Binding-site contacts:
Ligand atom N2 contacts residue ASN283 of chain 1.B at 2.7 Å (h-bond).
Ligand atom C7 contacts residue ASN283 of chain 1.B at 3.1 Å.
Ligand atom C4 contacts residue ASN283 of chain 1.B at 4.2 Å.
Ligand atom O6 contacts residue ARG558 of chain 1.B at 4.0 Å.
Ligand atom C1 contacts residue ASN283 of chain 1.B at 1.4 Å.
Ligand atom C7 contacts residue SER311 of chain 1.B at 3.7 Å.
Ligand atom C1 contacts residue ILE281 of chain 1.B at 4.2 Å (hydrophobic).
Ligand atom C3 contacts residue ASN283 of chain 1.B at 3.8 Å.
Ligand atom C6 contacts residue ILE281 of chain 1.B at 4.3 Å (hydrophobic).
Ligand atom O7 contacts residue THR312 of chain 1.B at 3.7 Å.
Ligand atom C2 contacts residue ASN283 of chain 1.B at 2.4 Å.
Ligand atom O7 contacts residue SER311 of chain 1.B at 3.0 Å (h-bond).
Ligand atom C5 contacts residue ILE281 of chain 1.B at 4.1 Å (hydrophobic).
Ligand atom C8 contacts residue ASN283 of chain 1.B at 4.2 Å.
Ligand atom C6 contacts residue ARG558 of chain 1.B at 4.4 Å.
Ligand atom C5 contacts residue ASN283 of chain 1.B at 3.7 Å.
Ligand atom C8 contacts residue MET310 of chain 1.B at 3.7 Å (hydrophobic).
Ligand atom O5 contacts residue ILE281 of chain 1.B at 3.8 Å.
Ligand atom O7 contacts residue ASN283 of chain 1.B at 3.3 Å (h-bond).
Ligand atom C8 contacts residue SER311 of chain 1.B at 4.1 Å.
Ligand atom O5 contacts residue ASN283 of chain 1.B at 2.4 Å (h-bond).

Sequence of chain 1.B:
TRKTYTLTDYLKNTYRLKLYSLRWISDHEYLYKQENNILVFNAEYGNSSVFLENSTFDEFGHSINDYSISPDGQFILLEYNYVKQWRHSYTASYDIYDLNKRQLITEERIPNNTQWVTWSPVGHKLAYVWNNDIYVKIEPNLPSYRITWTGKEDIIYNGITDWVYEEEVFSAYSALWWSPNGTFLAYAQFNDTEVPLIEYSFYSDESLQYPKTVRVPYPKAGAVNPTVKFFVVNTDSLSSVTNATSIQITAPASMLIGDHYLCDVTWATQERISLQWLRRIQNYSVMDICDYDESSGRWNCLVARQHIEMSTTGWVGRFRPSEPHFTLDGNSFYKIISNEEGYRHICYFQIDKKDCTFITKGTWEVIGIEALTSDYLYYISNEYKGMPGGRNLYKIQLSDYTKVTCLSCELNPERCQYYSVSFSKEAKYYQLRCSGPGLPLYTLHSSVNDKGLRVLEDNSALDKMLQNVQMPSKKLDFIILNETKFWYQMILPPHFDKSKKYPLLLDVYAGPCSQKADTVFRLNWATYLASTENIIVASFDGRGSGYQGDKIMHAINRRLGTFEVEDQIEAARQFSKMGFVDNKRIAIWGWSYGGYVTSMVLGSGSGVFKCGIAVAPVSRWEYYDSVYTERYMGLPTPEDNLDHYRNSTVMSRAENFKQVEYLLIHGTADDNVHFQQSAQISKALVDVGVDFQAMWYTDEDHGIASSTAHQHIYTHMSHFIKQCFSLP

The protein below binds the small molecule below.
Small molecule (SMILES): CC(=O)N[C@@H]1[C@@H](O)[C@H](O)[C@@H](CO)O[C@H]1O